Sequence of chain 1.A:
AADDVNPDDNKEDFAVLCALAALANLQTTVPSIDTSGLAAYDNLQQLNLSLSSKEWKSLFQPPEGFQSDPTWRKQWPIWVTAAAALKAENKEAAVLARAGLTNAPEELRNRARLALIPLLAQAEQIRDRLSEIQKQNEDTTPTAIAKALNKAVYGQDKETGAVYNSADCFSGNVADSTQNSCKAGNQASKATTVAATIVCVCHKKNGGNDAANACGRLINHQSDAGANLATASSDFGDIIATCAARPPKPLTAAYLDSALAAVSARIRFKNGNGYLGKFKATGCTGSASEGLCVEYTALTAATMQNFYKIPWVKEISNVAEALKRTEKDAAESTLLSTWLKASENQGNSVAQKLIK

Binding-site contacts:
Ligand atom C4 contacts residue TRP75 of chain 3.A at 3.9 Å (hydrophobic).
Ligand atom C7 contacts residue GLN105 of chain 3.A at 3.8 Å.
Ligand atom O2 contacts residue TRP102 of chain 3.A at 3.0 Å (h-bond).
Ligand atom C6 contacts residue SER71 of chain 3.A at 3.4 Å.
Ligand atom C6 contacts residue TRP102 of chain 3.A at 3.9 Å (hydrophobic).
Ligand atom N2 contacts residue TRP75 of chain 3.A at 3.9 Å.
Ligand atom O7 contacts residue GLN64 of chain 3.A at 3.1 Å (h-bond).
Ligand atom C8 contacts residue LEU150 of chain 3.A at 3.9 Å (hydrophobic).
Ligand atom O5 contacts residue PHE96 of chain 3.A at 3.7 Å.
Ligand atom O3 contacts residue TRP109 of chain 3.A at 3.4 Å.
Ligand atom O7 contacts residue LYS386 of chain 1.A at 3.6 Å.
Ligand atom C7 contacts residue ASN67 of chain 3.A at 3.7 Å.
Ligand atom C7 contacts residue GLN64 of chain 3.A at 3.7 Å.
Ligand atom O5 contacts residue ASN67 of chain 3.A at 2.4 Å (h-bond).
Ligand atom C1 contacts residue ASN67 of chain 3.A at 1.4 Å.
Ligand atom O6 contacts residue THR101 of chain 3.A at 2.6 Å.
Ligand atom C2 contacts residue ASN67 of chain 3.A at 2.3 Å.
Ligand atom C6 contacts residue THR101 of chain 3.A at 3.8 Å.
Ligand atom C6 contacts residue PHE96 of chain 3.A at 3.6 Å (hydrophobic).
Ligand atom O4 contacts residue TRP75 of chain 3.A at 3.5 Å.
Ligand atom C2 contacts residue ASP99 of chain 3.A at 3.6 Å.
Ligand atom O6 contacts residue SER71 of chain 3.A at 2.6 Å (h-bond).
Ligand atom C6 contacts residue TRP75 of chain 3.A at 3.6 Å (hydrophobic).
Ligand atom O4 contacts residue TRP102 of chain 3.A at 3.1 Å (h-bond).
Ligand atom C1 contacts residue TRP75 of chain 3.A at 3.6 Å (hydrophobic).
Ligand atom O2 contacts residue PHE96 of chain 3.A at 3.6 Å.
Ligand atom O7 contacts residue GLN105 of chain 3.A at 3.3 Å (h-bond).
Ligand atom C8 contacts residue GLN64 of chain 3.A at 3.6 Å.
Ligand atom O2 contacts residue ASP99 of chain 3.A at 2.6 Å (salt-bridge).
Ligand atom C8 contacts residue GLN105 of chain 3.A at 3.6 Å.
Ligand atom C5 contacts residue TRP102 of chain 3.A at 3.9 Å (hydrophobic).
Ligand atom C3 contacts residue ASP99 of chain 3.A at 3.9 Å.
Ligand atom N2 contacts residue ASN67 of chain 3.A at 2.9 Å (h-bond).
Ligand atom O5 contacts residue SER71 of chain 3.A at 3.5 Å (h-bond).
Ligand atom O7 contacts residue TRP109 of chain 3.A at 2.8 Å (h-bond).
Ligand atom O6 contacts residue ARG143 of chain 3.A at 3.2 Å (salt-bridge).
Ligand atom C3 contacts residue ASN67 of chain 3.A at 3.7 Å.
Ligand atom C5 contacts residue ASN67 of chain 3.A at 3.7 Å.
Ligand atom C7 contacts residue TRP109 of chain 3.A at 3.9 Å (hydrophobic).
Ligand atom O3 contacts residue ASP99 of chain 3.A at 3.1 Å (salt-bridge).

Sequence of chain 3.A:
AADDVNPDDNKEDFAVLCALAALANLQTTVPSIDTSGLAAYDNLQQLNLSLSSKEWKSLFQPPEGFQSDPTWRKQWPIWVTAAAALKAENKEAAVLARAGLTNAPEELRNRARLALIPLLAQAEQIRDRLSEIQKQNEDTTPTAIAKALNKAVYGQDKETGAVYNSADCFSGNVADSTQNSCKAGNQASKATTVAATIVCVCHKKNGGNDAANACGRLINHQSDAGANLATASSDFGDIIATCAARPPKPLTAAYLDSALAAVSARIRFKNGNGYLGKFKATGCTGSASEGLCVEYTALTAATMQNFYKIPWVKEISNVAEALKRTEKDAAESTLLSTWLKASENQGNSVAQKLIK

This small molecule binds to this protein.
Small molecule (SMILES): CC(=O)N[C@H]1[C@H](O[C@H]2[C@H](O)[C@@H](NC(C)=O)CO[C@@H]2CO)O[C@H](CO)[C@@H](O[C@@H]2O[C@H](CO[C@H]3O[C@H](CO)[C@@H](O)[C@H](O)[C@@H]3O)[C@@H](O)[C@H](O)[C@@H]2O)[C@@H]1O